This small molecule binds to this protein.
Small molecule (SMILES): CC(=O)Nc1cc(Nc2cc(NC3CC3)n3ncc(C#N)c3n2)ccc1[C@H]1C[C@@H]1CN

Sequence of chain 1.B:
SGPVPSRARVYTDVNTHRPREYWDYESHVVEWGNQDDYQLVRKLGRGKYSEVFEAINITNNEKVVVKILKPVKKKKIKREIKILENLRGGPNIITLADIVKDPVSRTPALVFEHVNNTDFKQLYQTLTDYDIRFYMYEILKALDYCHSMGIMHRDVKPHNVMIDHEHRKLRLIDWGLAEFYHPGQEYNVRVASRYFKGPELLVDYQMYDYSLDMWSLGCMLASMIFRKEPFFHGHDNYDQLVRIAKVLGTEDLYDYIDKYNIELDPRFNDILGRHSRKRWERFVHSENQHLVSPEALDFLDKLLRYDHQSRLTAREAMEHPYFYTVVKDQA

Binding-site contacts:
Ligand atom C29 contacts residue VAL115 of chain 1.B at 3.3 Å (hydrophobic).
Ligand atom C21 contacts residue VAL65 of chain 1.B at 3.7 Å (hydrophobic).
Ligand atom N27 contacts residue ILE173 of chain 1.B at 3.8 Å.
Ligand atom C2 contacts residue LYS67 of chain 1.B at 3.8 Å.
Ligand atom C19 contacts residue VAL115 of chain 1.B at 3.9 Å (hydrophobic).
Ligand atom C12 contacts residue GLY47 of chain 1.B at 3.7 Å.
Ligand atom C19 contacts residue MET162 of chain 1.B at 3.6 Å (hydrophobic).
Ligand atom C26 contacts residue ILE173 of chain 1.B at 3.8 Å (hydrophobic).
Ligand atom N28 contacts residue VAL115 of chain 1.B at 2.8 Å (h-bond).
Ligand atom C23 contacts residue VAL65 of chain 1.B at 3.8 Å (hydrophobic).
Ligand atom C12 contacts residue VAL52 of chain 1.B at 3.7 Å (hydrophobic).
Ligand atom O3 contacts residue LYS67 of chain 1.B at 3.3 Å (salt-bridge).
Ligand atom C11 contacts residue VAL52 of chain 1.B at 3.7 Å (hydrophobic).
Ligand atom C13 contacts residue ARG46 of chain 1.B at 3.5 Å.
Ligand atom C6 contacts residue ILE173 of chain 1.B at 3.7 Å (hydrophobic).
Ligand atom C18 contacts residue LEU44 of chain 1.B at 3.8 Å (hydrophobic).
Ligand atom N20 contacts residue MET162 of chain 1.B at 3.7 Å.
Ligand atom C12 contacts residue SER50 of chain 1.B at 3.3 Å.
Ligand atom N4 contacts residue VAL52 of chain 1.B at 3.8 Å.
Ligand atom C7 contacts residue VAL52 of chain 1.B at 3.8 Å (hydrophobic).
Ligand atom C5 contacts residue VAL52 of chain 1.B at 3.7 Å (hydrophobic).
Ligand atom N4 contacts residue ASP174 of chain 1.B at 3.5 Å (salt-bridge).
Ligand atom N25 contacts residue VAL115 of chain 1.B at 3.0 Å (h-bond).
Ligand atom N27 contacts residue PHE112 of chain 1.B at 3.6 Å.
Ligand atom C31 contacts residue LEU44 of chain 1.B at 3.8 Å (hydrophobic).
Ligand atom N22 contacts residue VAL65 of chain 1.B at 3.8 Å.
Ligand atom C24 contacts residue VAL115 of chain 1.B at 3.6 Å (hydrophobic).
Ligand atom C30 contacts residue VAL115 of chain 1.B at 3.4 Å (hydrophobic).
Ligand atom O3 contacts residue ASP174 of chain 1.B at 3.3 Å.
Ligand atom C24 contacts residue GLU113 of chain 1.B at 3.2 Å.
Ligand atom C10 contacts residue VAL52 of chain 1.B at 3.5 Å (hydrophobic).
Ligand atom N25 contacts residue VAL65 of chain 1.B at 3.5 Å.
Ligand atom N27 contacts residue ILE94 of chain 1.B at 3.6 Å.
Ligand atom C24 contacts residue VAL65 of chain 1.B at 3.7 Å (hydrophobic).
Ligand atom C12 contacts residue ARG46 of chain 1.B at 3.5 Å.
Ligand atom C30 contacts residue HIS114 of chain 1.B at 3.7 Å.
Ligand atom C14 contacts residue EDO1 of chain 1.JA at 3.6 Å.
Ligand atom C24 contacts residue ILE94 of chain 1.B at 3.9 Å (hydrophobic).
Ligand atom C18 contacts residue MET162 of chain 1.B at 3.8 Å (hydrophobic).
Ligand atom N20 contacts residue VAL65 of chain 1.B at 3.5 Å.